Binding-site contacts:
Ligand atom O6 contacts residue ALA62 of chain 1.A at 4.1 Å.
Ligand atom C5 contacts residue ALA62 of chain 1.A at 4.5 Å (hydrophobic).
Ligand atom O6 contacts residue THR63 of chain 1.A at 3.2 Å (h-bond).
Ligand atom C2 contacts residue ASN61 of chain 1.A at 2.5 Å.
Ligand atom C5 contacts residue ASN61 of chain 1.A at 3.7 Å.
Ligand atom C3 contacts residue ASN61 of chain 1.A at 3.8 Å.
Ligand atom C6 contacts residue THR63 of chain 1.A at 3.4 Å.
Ligand atom C7 contacts residue ASN61 of chain 1.A at 3.5 Å.
Ligand atom O7 contacts residue ASN61 of chain 1.A at 3.6 Å (h-bond).
Ligand atom C1 contacts residue ALA62 of chain 1.A at 4.3 Å (hydrophobic).
Ligand atom N2 contacts residue ASN61 of chain 1.A at 2.9 Å (h-bond).
Ligand atom O5 contacts residue ASN61 of chain 1.A at 2.4 Å (h-bond).
Ligand atom C5 contacts residue THR63 of chain 1.A at 4.0 Å.
Ligand atom O5 contacts residue THR63 of chain 1.A at 3.5 Å (h-bond).
Ligand atom O5 contacts residue ALA62 of chain 1.A at 4.0 Å.
Ligand atom C4 contacts residue ASN61 of chain 1.A at 4.3 Å.
Ligand atom C1 contacts residue ASN61 of chain 1.A at 1.4 Å.

Sequence of chain 1.A:
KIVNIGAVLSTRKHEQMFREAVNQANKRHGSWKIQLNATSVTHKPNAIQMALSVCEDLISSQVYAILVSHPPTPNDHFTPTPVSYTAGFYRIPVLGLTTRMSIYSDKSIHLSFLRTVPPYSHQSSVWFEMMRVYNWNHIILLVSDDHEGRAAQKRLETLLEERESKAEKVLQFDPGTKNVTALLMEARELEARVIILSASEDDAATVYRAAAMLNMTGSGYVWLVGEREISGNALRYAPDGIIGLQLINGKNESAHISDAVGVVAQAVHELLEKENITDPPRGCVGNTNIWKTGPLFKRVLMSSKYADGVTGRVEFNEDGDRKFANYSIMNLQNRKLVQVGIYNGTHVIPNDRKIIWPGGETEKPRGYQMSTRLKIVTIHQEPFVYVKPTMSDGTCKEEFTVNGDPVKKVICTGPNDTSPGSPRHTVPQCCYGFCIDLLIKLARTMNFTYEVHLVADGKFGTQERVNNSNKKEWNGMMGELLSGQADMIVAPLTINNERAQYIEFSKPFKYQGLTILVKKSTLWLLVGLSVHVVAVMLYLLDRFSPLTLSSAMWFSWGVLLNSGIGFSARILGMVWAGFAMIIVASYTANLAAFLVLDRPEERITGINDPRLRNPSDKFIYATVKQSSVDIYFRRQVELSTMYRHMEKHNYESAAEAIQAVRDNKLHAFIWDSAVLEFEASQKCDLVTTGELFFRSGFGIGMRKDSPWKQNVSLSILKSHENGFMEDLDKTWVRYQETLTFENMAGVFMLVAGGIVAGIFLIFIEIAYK

A protein and the small-molecule ligand that binds it are described below.
Small molecule (SMILES): CC(=O)N[C@@H]1[C@@H](O)[C@H](O)[C@@H](CO)O[C@H]1O